This protein binds this small molecule.
Small molecule (SMILES): Cc1cc(OCCCc2c3n(c4c(-c5c(C)nn(C)c5C)cccc24)CCCN(Cc2cccc(C(=O)O)c2)C3=O)cc(C)c1Cl

Sequence of chain 1.D:
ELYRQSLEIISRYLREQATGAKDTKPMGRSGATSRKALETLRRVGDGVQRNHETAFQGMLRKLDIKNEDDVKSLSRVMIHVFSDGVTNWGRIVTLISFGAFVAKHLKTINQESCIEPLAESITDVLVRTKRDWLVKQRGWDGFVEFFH

Binding-site contacts:
Ligand atom CAJ contacts residue THR97 of chain 1.D at 3.4 Å.
Ligand atom OBA contacts residue LEU98 of chain 1.D at 3.3 Å.
Ligand atom CBK contacts residue PHE101 of chain 1.D at 3.6 Å (hydrophobic).
Ligand atom CAB contacts residue ILE125 of chain 1.D at 3.6 Å (hydrophobic).
Ligand atom CAQ contacts residue PHE101 of chain 1.D at 3.6 Å (hydrophobic).
Ligand atom CAC contacts residue ALA58 of chain 1.D at 3.6 Å (hydrophobic).
Ligand atom OAG contacts residue ARG94 of chain 1.D at 3.4 Å (salt-bridge).
Ligand atom CBE contacts residue MET81 of chain 1.D at 3.6 Å (hydrophobic).
Ligand atom CLAI contacts residue LEU77 of chain 1.D at 3.6 Å.
Ligand atom CAY contacts residue ARG94 of chain 1.D at 3.3 Å.
Ligand atom NAZ contacts residue ALA58 of chain 1.D at 3.6 Å.
Ligand atom CBF contacts residue ALA58 of chain 1.D at 3.7 Å (hydrophobic).
Ligand atom CAU contacts residue VAL84 of chain 1.D at 3.6 Å (hydrophobic).
Ligand atom CAP contacts residue MET81 of chain 1.D at 3.6 Å (hydrophobic).
Ligand atom CAQ contacts residue LEU98 of chain 1.D at 3.4 Å (hydrophobic).
Ligand atom CBM contacts residue THR97 of chain 1.D at 3.8 Å.
Ligand atom CAB contacts residue GLY102 of chain 1.D at 3.5 Å.
Ligand atom CAL contacts residue ARG94 of chain 1.D at 3.8 Å.
Ligand atom CBM contacts residue VAL84 of chain 1.D at 3.6 Å (hydrophobic).
Ligand atom CAK contacts residue PHE59 of chain 1.D at 3.4 Å (hydrophobic).
Ligand atom CBO contacts residue VAL84 of chain 1.D at 3.4 Å (hydrophobic).
Ligand atom CBE contacts residue PHE101 of chain 1.D at 3.5 Å (hydrophobic).
Ligand atom OAG contacts residue VAL84 of chain 1.D at 3.8 Å.
Ligand atom CBP contacts residue VAL84 of chain 1.D at 3.7 Å (hydrophobic).
Ligand atom CAJ contacts residue ARG94 of chain 1.D at 3.6 Å.
Ligand atom CAS contacts residue VAL84 of chain 1.D at 3.8 Å (hydrophobic).
Ligand atom CBQ contacts residue VAL84 of chain 1.D at 3.6 Å (hydrophobic).
Ligand atom CAB contacts residue LEU98 of chain 1.D at 3.8 Å (hydrophobic).
Ligand atom NBT contacts residue VAL84 of chain 1.D at 3.4 Å.
Ligand atom CAB contacts residue MET81 of chain 1.D at 3.8 Å (hydrophobic).
Ligand atom CBD contacts residue MET81 of chain 1.D at 3.6 Å (hydrophobic).
Ligand atom CBH contacts residue LEU98 of chain 1.D at 3.6 Å (hydrophobic).
Ligand atom CAA contacts residue MET81 of chain 1.D at 3.4 Å (hydrophobic).
Ligand atom CAN contacts residue PHE59 of chain 1.D at 3.6 Å (hydrophobic).
Ligand atom CAJ contacts residue GLY93 of chain 1.D at 3.6 Å.
Ligand atom CAV contacts residue LEU98 of chain 1.D at 3.7 Å (hydrophobic).
Ligand atom CAK contacts residue PHE101 of chain 1.D at 3.7 Å (hydrophobic).
Ligand atom CAU contacts residue PHE85 of chain 1.D at 3.7 Å (hydrophobic).
Ligand atom CAU contacts residue LEU98 of chain 1.D at 3.8 Å (hydrophobic).
Ligand atom CAS contacts residue PHE85 of chain 1.D at 3.6 Å (hydrophobic).